Binding-site contacts:
Ligand atom N7 contacts residue THR3 of chain 1.A at 3.7 Å.
Ligand atom O3' contacts residue ALA4 of chain 1.A at 3.0 Å (h-bond).
Ligand atom C8 contacts residue THR3 of chain 1.A at 3.4 Å.
Ligand atom N7 contacts residue LYS1 of chain 1.A at 2.9 Å (salt-bridge).
Ligand atom C5 contacts residue LYS1 of chain 1.A at 2.3 Å.
Ligand atom C5 contacts residue THR3 of chain 1.A at 4.5 Å.
Ligand atom N3 contacts residue GLU2 of chain 1.A at 4.4 Å.
Ligand atom C4' contacts residue ALA4 of chain 1.A at 4.1 Å (hydrophobic).
Ligand atom C4' contacts residue GLU2 of chain 1.A at 4.1 Å.
Ligand atom C3' contacts residue ALA4 of chain 1.A at 3.3 Å (hydrophobic).
Ligand atom O5' contacts residue THR3 of chain 1.A at 3.5 Å.
Ligand atom C2 contacts residue LYS1 of chain 1.A at 3.5 Å.
Ligand atom N1 contacts residue LYS1 of chain 1.A at 2.4 Å (salt-bridge).
Ligand atom C3' contacts residue THR3 of chain 1.A at 3.3 Å.
Ligand atom C4' contacts residue THR3 of chain 1.A at 4.3 Å.
Ligand atom C6 contacts residue LYS1 of chain 1.A at 1.3 Å.
Ligand atom C4 contacts residue GLU2 of chain 1.A at 3.9 Å.
Ligand atom C5' contacts residue THR3 of chain 1.A at 4.0 Å.
Ligand atom C6 contacts residue GLU2 of chain 1.A at 3.1 Å.
Ligand atom OP3 contacts residue LYS7 of chain 1.A at 4.1 Å.
Ligand atom C2' contacts residue THR3 of chain 1.A at 4.1 Å.
Ligand atom N9 contacts residue THR3 of chain 1.A at 4.4 Å.
Ligand atom P contacts residue ALA4 of chain 1.A at 4.0 Å.
Ligand atom C5 contacts residue GLU2 of chain 1.A at 3.5 Å.
Ligand atom N1 contacts residue GLU2 of chain 1.A at 4.0 Å.
Ligand atom C8 contacts residue GLU2 of chain 1.A at 4.0 Å.
Ligand atom N9 contacts residue LYS1 of chain 1.A at 4.3 Å.
Ligand atom C3' contacts residue GLU2 of chain 1.A at 4.1 Å.
Ligand atom O5' contacts residue GLU2 of chain 1.A at 3.3 Å (salt-bridge).
Ligand atom C5' contacts residue ALA4 of chain 1.A at 3.9 Å (hydrophobic).
Ligand atom N3 contacts residue LYS1 of chain 1.A at 4.1 Å.
Ligand atom O3' contacts residue THR3 of chain 1.A at 3.9 Å.
Ligand atom C4 contacts residue LYS1 of chain 1.A at 3.5 Å.
Ligand atom C8 contacts residue LYS1 of chain 1.A at 4.1 Å.
Ligand atom N7 contacts residue GLU2 of chain 1.A at 3.7 Å.
Ligand atom OP1 contacts residue ALA4 of chain 1.A at 3.2 Å.
Ligand atom O5' contacts residue ALA4 of chain 1.A at 3.2 Å (h-bond).
Ligand atom N9 contacts residue GLU2 of chain 1.A at 4.0 Å.
Ligand atom C5' contacts residue GLU2 of chain 1.A at 3.0 Å.

A small-molecule ligand and the protein it binds are described below.
Small molecule (SMILES): O=P(O)(O)OC[C@H]1O[C@@H](n2cnc3cncnc32)[C@H](O)[C@@H]1O

Sequence of chain 1.A:
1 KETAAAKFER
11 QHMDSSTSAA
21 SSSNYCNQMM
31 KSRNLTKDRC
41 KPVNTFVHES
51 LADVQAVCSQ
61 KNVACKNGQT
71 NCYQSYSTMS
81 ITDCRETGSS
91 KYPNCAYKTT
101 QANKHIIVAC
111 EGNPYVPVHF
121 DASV